Sequence of chain 1.B:
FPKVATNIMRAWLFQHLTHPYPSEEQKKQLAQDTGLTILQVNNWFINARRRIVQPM

Binding-site contacts:
Ligand atom C16 contacts residue EDO1 of chain 1.I at 3.8 Å.
Ligand atom C2 contacts residue EDO1 of chain 1.I at 3.9 Å.
Ligand atom O1 contacts residue EDO1 of chain 1.I at 4.4 Å.
Ligand atom C16 contacts residue GLN30 of chain 1.B at 3.3 Å.
Ligand atom C3 contacts residue GLN30 of chain 1.B at 4.3 Å.
Ligand atom C17 contacts residue GLN30 of chain 1.B at 4.0 Å.
Ligand atom O9 contacts residue HIS20 of chain 1.B at 2.9 Å (h-bond).
Ligand atom O9 contacts residue GLN30 of chain 1.B at 3.8 Å.
Ligand atom C1 contacts residue EDO1 of chain 1.I at 3.5 Å.
Ligand atom O10 contacts residue EDO1 of chain 1.I at 3.9 Å.
Ligand atom C5 contacts residue GLN30 of chain 1.B at 3.9 Å.
Ligand atom O4 contacts residue GLN30 of chain 1.B at 3.4 Å (h-bond).
Ligand atom O10 contacts residue HIS20 of chain 1.B at 3.0 Å (h-bond).
Ligand atom C16 contacts residue HIS20 of chain 1.B at 3.7 Å.
Ligand atom C17 contacts residue HIS20 of chain 1.B at 3.6 Å.
Ligand atom C17 contacts residue EDO1 of chain 1.I at 3.1 Å.
Ligand atom O3 contacts residue GLN30 of chain 1.B at 4.1 Å.

A small-molecule ligand and the protein it binds are described below.
Small molecule (SMILES): NC[C@H]1O[C@H](O[C@H]2[C@H](O[C@@H]3O[C@H](CO)[C@@H](O)[C@H]3O)[C@@H](O)[C@H](N)C[C@@H]2N)[C@H](N)[C@@H](O)[C@@H]1O